Sequence of chain 1.B:
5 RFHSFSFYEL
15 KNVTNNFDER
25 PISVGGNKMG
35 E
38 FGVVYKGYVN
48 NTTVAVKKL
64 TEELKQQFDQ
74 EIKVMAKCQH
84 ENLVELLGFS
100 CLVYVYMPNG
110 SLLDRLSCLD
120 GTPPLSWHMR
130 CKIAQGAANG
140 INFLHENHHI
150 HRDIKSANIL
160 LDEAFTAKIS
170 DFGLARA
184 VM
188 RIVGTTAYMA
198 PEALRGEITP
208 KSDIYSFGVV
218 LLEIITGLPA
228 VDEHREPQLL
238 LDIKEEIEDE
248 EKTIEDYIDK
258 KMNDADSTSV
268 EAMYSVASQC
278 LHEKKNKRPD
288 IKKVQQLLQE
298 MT

This protein binds this small molecule.
Small molecule (SMILES): CN1C(=O)C[C@@H]2CN(C3CCC(Nc4ncnc5[nH]cc(C6CCOCC6)c45)CC3)CC[C@@H]21

Binding-site contacts:
Ligand atom C9 contacts residue GLY34 of chain 1.B at 3.8 Å.
Ligand atom C9 contacts residue MET33 of chain 1.B at 3.8 Å (hydrophobic).
Ligand atom C7 contacts residue ASP113 of chain 1.B at 3.4 Å.
Ligand atom C contacts residue GLY34 of chain 1.B at 3.8 Å.
Ligand atom C24 contacts residue SER169 of chain 1.B at 3.8 Å.
Ligand atom C19 contacts residue ALA52 of chain 1.B at 3.6 Å (hydrophobic).
Ligand atom N4 contacts residue VAL104 of chain 1.B at 3.8 Å.
Ligand atom O1 contacts residue LYS54 of chain 1.B at 3.4 Å.
Ligand atom O contacts residue GLY34 of chain 1.B at 3.6 Å.
Ligand atom O contacts residue GLU35 of chain 1.B at 3.6 Å.
Ligand atom C6 contacts residue ASP113 of chain 1.B at 2.8 Å.
Ligand atom N5 contacts residue MET106 of chain 1.B at 3.8 Å.
Ligand atom N1 contacts residue ASP113 of chain 1.B at 3.5 Å (salt-bridge).
Ligand atom C contacts residue MET33 of chain 1.B at 3.3 Å (hydrophobic).
Ligand atom N5 contacts residue TYR103 of chain 1.B at 3.7 Å.
Ligand atom C20 contacts residue LEU159 of chain 1.B at 3.8 Å (hydrophobic).
Ligand atom C6 contacts residue MET33 of chain 1.B at 3.4 Å (hydrophobic).
Ligand atom C17 contacts residue ALA52 of chain 1.B at 3.8 Å (hydrophobic).
Ligand atom C15 contacts residue MET106 of chain 1.B at 3.2 Å (hydrophobic).
Ligand atom C5 contacts residue ASP113 of chain 1.B at 3.5 Å.
Ligand atom N5 contacts residue ALA52 of chain 1.B at 3.4 Å.
Ligand atom N4 contacts residue ALA52 of chain 1.B at 3.8 Å.
Ligand atom C5 contacts residue LEU118 of chain 1.B at 3.8 Å (hydrophobic).
Ligand atom C16 contacts residue MET106 of chain 1.B at 3.8 Å (hydrophobic).
Ligand atom N5 contacts residue VAL104 of chain 1.B at 2.9 Å (h-bond).
Ligand atom O1 contacts residue TYR103 of chain 1.B at 3.4 Å (h-bond).
Ligand atom C13 contacts residue ASP113 of chain 1.B at 3.4 Å.
Ligand atom N4 contacts residue MET106 of chain 1.B at 2.9 Å (h-bond).
Ligand atom C18 contacts residue LEU159 of chain 1.B at 3.4 Å (hydrophobic).
Ligand atom C16 contacts residue LEU159 of chain 1.B at 3.8 Å (hydrophobic).
Ligand atom C16 contacts residue VAL104 of chain 1.B at 3.7 Å (hydrophobic).
Ligand atom C16 contacts residue ALA52 of chain 1.B at 3.4 Å (hydrophobic).
Ligand atom N4 contacts residue TYR105 of chain 1.B at 3.8 Å.
Ligand atom C5 contacts residue MET33 of chain 1.B at 3.5 Å (hydrophobic).
Ligand atom N1 contacts residue MET33 of chain 1.B at 3.6 Å (h-bond).
Ligand atom C19 contacts residue LEU159 of chain 1.B at 3.8 Å (hydrophobic).
Ligand atom C10 contacts residue VAL41 of chain 1.B at 3.8 Å (hydrophobic).
Ligand atom C19 contacts residue TYR103 of chain 1.B at 3.4 Å (hydrophobic).
Ligand atom C21 contacts residue VAL41 of chain 1.B at 3.7 Å (hydrophobic).
Ligand atom C17 contacts residue LEU159 of chain 1.B at 3.4 Å (hydrophobic).